Binding-site contacts:
Ligand atom C20 contacts residue ASN13 of chain 2.A at 3.2 Å.
Ligand atom C17 contacts residue LYS12 of chain 2.A at 4.1 Å.
Ligand atom C3 contacts residue MET121 of chain 2.A at 3.9 Å (hydrophobic).
Ligand atom C5 contacts residue TYR11 of chain 2.A at 4.1 Å (hydrophobic).
Ligand atom C18 contacts residue ASN13 of chain 2.A at 3.1 Å.
Ligand atom C18 contacts residue ARG156 of chain 2.A at 3.4 Å.
Ligand atom C18 contacts residue LYS12 of chain 2.A at 4.2 Å.
Ligand atom O2 contacts residue LYS12 of chain 2.A at 3.3 Å.
Ligand atom C14 contacts residue TYR11 of chain 2.A at 3.1 Å (hydrophobic).
Ligand atom C2 contacts residue MET121 of chain 2.A at 4.4 Å (hydrophobic).
Ligand atom C12 contacts residue LYS12 of chain 2.A at 3.9 Å.
Ligand atom C19 contacts residue ARG156 of chain 2.A at 3.9 Å.
Ligand atom C12 contacts residue TYR11 of chain 2.A at 3.3 Å (hydrophobic).
Ligand atom C10 contacts residue LYS12 of chain 2.A at 4.2 Å.
Ligand atom C21 contacts residue MET121 of chain 2.A at 3.5 Å (hydrophobic).
Ligand atom C9 contacts residue TYR11 of chain 2.A at 3.2 Å (hydrophobic).
Ligand atom C15 contacts residue LYS12 of chain 2.A at 3.6 Å.
Ligand atom O1 contacts residue LYS12 of chain 2.A at 3.2 Å.
Ligand atom C11 contacts residue TYR11 of chain 2.A at 3.4 Å (hydrophobic).
Ligand atom C4 contacts residue PHE129 of chain 2.A at 3.8 Å (hydrophobic).
Ligand atom C7 contacts residue TYR11 of chain 2.A at 3.6 Å (hydrophobic).
Ligand atom O2 contacts residue ARG156 of chain 2.A at 4.4 Å.
Ligand atom O2 contacts residue ASN13 of chain 2.A at 3.1 Å (h-bond).
Ligand atom C3 contacts residue PHE129 of chain 2.A at 4.2 Å (hydrophobic).
Ligand atom C8 contacts residue TYR11 of chain 2.A at 4.1 Å (hydrophobic).
Ligand atom C6 contacts residue TYR11 of chain 2.A at 4.2 Å (hydrophobic).
Ligand atom C16 contacts residue ASN13 of chain 2.A at 3.8 Å.
Ligand atom C17 contacts residue ASN13 of chain 2.A at 3.1 Å.
Ligand atom C21 contacts residue PHE129 of chain 2.A at 3.4 Å (hydrophobic).
Ligand atom C13 contacts residue TYR11 of chain 2.A at 3.2 Å (hydrophobic).
Ligand atom N3 contacts residue LYS12 of chain 2.A at 3.3 Å.
Ligand atom N3 contacts residue ASN13 of chain 2.A at 4.0 Å.
Ligand atom N1 contacts residue TYR11 of chain 2.A at 3.9 Å.
Ligand atom C13 contacts residue LYS12 of chain 2.A at 4.3 Å.
Ligand atom C19 contacts residue ASN13 of chain 2.A at 3.2 Å.
Ligand atom C11 contacts residue LYS12 of chain 2.A at 3.9 Å.
Ligand atom N2 contacts residue LYS12 of chain 2.A at 3.7 Å.
Ligand atom C10 contacts residue TYR11 of chain 2.A at 3.4 Å (hydrophobic).
Ligand atom C16 contacts residue LYS12 of chain 2.A at 4.1 Å.
Ligand atom C15 contacts residue TYR11 of chain 2.A at 4.3 Å (hydrophobic).

The protein below binds the small molecule below.
Small molecule (SMILES): Cc1cc2cn(-c3cccc(C(=O)N/N=C/c4ccco4)c3)cc2cc1C

Sequence of chain 2.A:
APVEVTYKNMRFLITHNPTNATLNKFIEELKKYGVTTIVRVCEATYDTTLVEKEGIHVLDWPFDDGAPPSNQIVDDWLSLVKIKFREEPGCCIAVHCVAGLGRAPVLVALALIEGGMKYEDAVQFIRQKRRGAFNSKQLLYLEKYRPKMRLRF